Sequence of chain 1.B:
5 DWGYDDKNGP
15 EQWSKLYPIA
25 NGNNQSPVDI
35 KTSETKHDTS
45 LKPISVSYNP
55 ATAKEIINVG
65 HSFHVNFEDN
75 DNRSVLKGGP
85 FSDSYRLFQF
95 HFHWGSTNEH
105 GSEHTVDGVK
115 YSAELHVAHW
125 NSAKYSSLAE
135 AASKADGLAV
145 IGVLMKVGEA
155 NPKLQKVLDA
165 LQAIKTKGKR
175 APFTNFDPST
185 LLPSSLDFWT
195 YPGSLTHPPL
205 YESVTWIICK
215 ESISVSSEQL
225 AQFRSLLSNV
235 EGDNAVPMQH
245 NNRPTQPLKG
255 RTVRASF

A protein and the small-molecule ligand that binds it are described below.
Small molecule (SMILES): Cc1ccc(C)c(NC(=O)Nc2cc(S(N)(=O)=O)ccc2O)c1

Binding-site contacts:
Ligand atom O4 contacts residue LEU199 of chain 1.B at 3.2 Å.
Ligand atom C22 contacts residue GOL1 of chain 1.I at 3.0 Å.
Ligand atom O3 contacts residue VAL144 of chain 1.B at 3.7 Å.
Ligand atom N24 contacts residue HIS68 of chain 1.B at 3.7 Å.
Ligand atom C1 contacts residue HIS201 of chain 1.B at 3.6 Å.
Ligand atom C6 contacts residue HIS95 of chain 1.B at 3.4 Å.
Ligand atom O1 contacts residue GLN93 of chain 1.B at 2.9 Å (h-bond).
Ligand atom S2 contacts residue ZN1 of chain 1.G at 2.9 Å.
Ligand atom O3 contacts residue ZN1 of chain 1.G at 2.9 Å.
Ligand atom N5 contacts residue THR200 of chain 1.B at 2.8 Å (h-bond).
Ligand atom C5 contacts residue LEU199 of chain 1.B at 3.8 Å (hydrophobic).
Ligand atom O23 contacts residue HIS68 of chain 1.B at 3.8 Å.
Ligand atom N5 contacts residue ZN1 of chain 1.G at 1.9 Å.
Ligand atom N5 contacts residue HIS95 of chain 1.B at 3.2 Å (h-bond).
Ligand atom N24 contacts residue HIS201 of chain 1.B at 3.2 Å (h-bond).
Ligand atom C2 contacts residue GLN93 of chain 1.B at 3.3 Å.
Ligand atom O3 contacts residue TRP210 of chain 1.B at 3.2 Å.
Ligand atom O1 contacts residue PHE92 of chain 1.B at 3.5 Å.
Ligand atom C12 contacts residue GOL1 of chain 1.I at 3.6 Å.
Ligand atom O23 contacts residue HIS201 of chain 1.B at 3.2 Å.
Ligand atom C6 contacts residue HIS201 of chain 1.B at 3.3 Å.
Ligand atom O23 contacts residue GOL1 of chain 1.I at 3.2 Å (h-bond).
Ligand atom N5 contacts residue HIS97 of chain 1.B at 3.2 Å (h-bond).
Ligand atom S2 contacts residue HIS120 of chain 1.B at 3.8 Å.
Ligand atom C1 contacts residue GLN93 of chain 1.B at 3.8 Å.
Ligand atom C3 contacts residue ALA122 of chain 1.B at 3.7 Å (hydrophobic).
Ligand atom N20 contacts residue GOL1 of chain 1.I at 3.4 Å (h-bond).
Ligand atom C2 contacts residue GOL1 of chain 1.I at 3.7 Å.
Ligand atom C7 contacts residue GOL1 of chain 1.I at 3.6 Å.
Ligand atom C4 contacts residue HIS95 of chain 1.B at 3.6 Å.
Ligand atom N24 contacts residue GOL1 of chain 1.I at 3.2 Å (h-bond).
Ligand atom N5 contacts residue HIS120 of chain 1.B at 3.3 Å (h-bond).
Ligand atom S2 contacts residue THR200 of chain 1.B at 3.7 Å.
Ligand atom O3 contacts residue HIS120 of chain 1.B at 3.0 Å (h-bond).
Ligand atom O4 contacts residue THR200 of chain 1.B at 2.9 Å (h-bond).
Ligand atom C1 contacts residue HIS95 of chain 1.B at 3.8 Å.
Ligand atom O1 contacts residue GOL1 of chain 1.I at 2.6 Å (h-bond).
Ligand atom C5 contacts residue HIS95 of chain 1.B at 3.3 Å.
Ligand atom C13 contacts residue GOL1 of chain 1.I at 3.8 Å.
Ligand atom C22 contacts residue HIS201 of chain 1.B at 3.2 Å.